Sequence of chain 46.A:
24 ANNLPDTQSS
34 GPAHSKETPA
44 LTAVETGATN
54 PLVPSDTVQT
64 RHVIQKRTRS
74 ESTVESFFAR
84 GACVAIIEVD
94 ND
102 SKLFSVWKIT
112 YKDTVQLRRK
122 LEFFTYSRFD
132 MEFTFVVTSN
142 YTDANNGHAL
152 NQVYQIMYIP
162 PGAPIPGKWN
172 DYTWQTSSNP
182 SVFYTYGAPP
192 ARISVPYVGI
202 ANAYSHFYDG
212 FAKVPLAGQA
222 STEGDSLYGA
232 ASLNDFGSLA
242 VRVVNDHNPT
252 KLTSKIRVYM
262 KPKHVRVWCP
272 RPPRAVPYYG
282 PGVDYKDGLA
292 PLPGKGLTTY

The small molecule below binds the protein below.
Small molecule (SMILES): COc1ccc(OCc2ccc(COc3c(Cl)cccc3Cl)cc2)c(Cl)c1

Sequence of chain 46.C:
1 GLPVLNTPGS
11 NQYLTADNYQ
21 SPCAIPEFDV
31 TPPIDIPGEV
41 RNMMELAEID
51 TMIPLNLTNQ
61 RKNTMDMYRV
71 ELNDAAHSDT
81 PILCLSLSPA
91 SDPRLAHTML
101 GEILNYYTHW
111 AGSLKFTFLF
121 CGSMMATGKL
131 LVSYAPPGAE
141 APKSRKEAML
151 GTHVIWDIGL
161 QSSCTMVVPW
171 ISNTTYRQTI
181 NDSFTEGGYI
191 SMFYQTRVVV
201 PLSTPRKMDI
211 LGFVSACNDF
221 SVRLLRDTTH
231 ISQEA

Binding-site contacts:
Ligand atom C1 contacts residue TYR205 of chain 46.A at 3.8 Å (hydrophobic).
Ligand atom O1 contacts residue ILE110 of chain 46.A at 3.7 Å.
Ligand atom O1 contacts residue MET132 of chain 46.A at 3.7 Å.
Ligand atom C19 contacts residue LEU240 of chain 46.A at 3.8 Å (hydrophobic).
Ligand atom C2 contacts residue PHE237 of chain 46.A at 3.6 Å (hydrophobic).
Ligand atom C17 contacts residue TYR159 of chain 46.A at 3.7 Å (hydrophobic).
Ligand atom O3 contacts residue PHE130 of chain 46.A at 3.6 Å.
Ligand atom CL3 contacts residue PHE134 of chain 46.A at 3.8 Å.
Ligand atom C8 contacts residue MET132 of chain 46.A at 3.4 Å (hydrophobic).
Ligand atom C13 contacts residue MET132 of chain 46.A at 3.4 Å (hydrophobic).
Ligand atom C21 contacts residue HIS207 of chain 46.A at 3.6 Å.
Ligand atom C11 contacts residue ILE110 of chain 46.A at 3.8 Å (hydrophobic).
Ligand atom C12 contacts residue PHE134 of chain 46.A at 3.8 Å (hydrophobic).
Ligand atom C5 contacts residue TYR112 of chain 46.A at 3.5 Å (hydrophobic).
Ligand atom C14 contacts residue TYR159 of chain 46.A at 3.5 Å (hydrophobic).
Ligand atom C6 contacts residue TYR112 of chain 46.A at 3.7 Å (hydrophobic).
Ligand atom C7 contacts residue MET132 of chain 46.A at 3.3 Å (hydrophobic).
Ligand atom O3 contacts residue TYR112 of chain 46.A at 3.6 Å.
Ligand atom C20 contacts residue ILE194 of chain 46.A at 3.8 Å (hydrophobic).
Ligand atom C16 contacts residue ALA24 of chain 46.C at 3.8 Å (hydrophobic).
Ligand atom CL2 contacts residue ALA24 of chain 46.C at 3.5 Å.
Ligand atom O2 contacts residue VAL196 of chain 46.A at 3.4 Å.
Ligand atom C10 contacts residue TYR159 of chain 46.A at 3.5 Å (hydrophobic).
Ligand atom C3 contacts residue MET132 of chain 46.A at 3.7 Å (hydrophobic).
Ligand atom C9 contacts residue VAL199 of chain 46.A at 3.6 Å (hydrophobic).
Ligand atom C21 contacts residue TYR205 of chain 46.A at 3.8 Å (hydrophobic).
Ligand atom C12 contacts residue ILE110 of chain 46.A at 3.8 Å (hydrophobic).
Ligand atom O1 contacts residue PHE237 of chain 46.A at 3.8 Å.
Ligand atom C20 contacts residue LEU240 of chain 46.A at 3.8 Å (hydrophobic).
Ligand atom C4 contacts residue MET132 of chain 46.A at 3.8 Å (hydrophobic).
Ligand atom CL3 contacts residue LEU240 of chain 46.A at 3.8 Å.
Ligand atom CL2 contacts residue TYR159 of chain 46.A at 3.6 Å.
Ligand atom C17 contacts residue ALA24 of chain 46.C at 3.7 Å (hydrophobic).
Ligand atom C13 contacts residue PHE134 of chain 46.A at 3.7 Å (hydrophobic).
Ligand atom C21 contacts residue SER128 of chain 46.A at 3.8 Å.
Ligand atom CL2 contacts residue ILE25 of chain 46.C at 3.4 Å.
Ligand atom C9 contacts residue PHE237 of chain 46.A at 3.7 Å (hydrophobic).
Ligand atom C13 contacts residue ILE110 of chain 46.A at 3.7 Å (hydrophobic).
Ligand atom C7 contacts residue PHE237 of chain 46.A at 3.5 Å (hydrophobic).
Ligand atom C16 contacts residue TYR159 of chain 46.A at 3.8 Å (hydrophobic).